This protein binds this small molecule.
Small molecule (SMILES): CNC(=O)CCC(=O)N1CCC[C@H]1C(=O)N[C@@H]1COC(=O)c2ccccc2CSC[C@H](C(=O)N(C)C)NC1=O

Sequence of chain 1.A:
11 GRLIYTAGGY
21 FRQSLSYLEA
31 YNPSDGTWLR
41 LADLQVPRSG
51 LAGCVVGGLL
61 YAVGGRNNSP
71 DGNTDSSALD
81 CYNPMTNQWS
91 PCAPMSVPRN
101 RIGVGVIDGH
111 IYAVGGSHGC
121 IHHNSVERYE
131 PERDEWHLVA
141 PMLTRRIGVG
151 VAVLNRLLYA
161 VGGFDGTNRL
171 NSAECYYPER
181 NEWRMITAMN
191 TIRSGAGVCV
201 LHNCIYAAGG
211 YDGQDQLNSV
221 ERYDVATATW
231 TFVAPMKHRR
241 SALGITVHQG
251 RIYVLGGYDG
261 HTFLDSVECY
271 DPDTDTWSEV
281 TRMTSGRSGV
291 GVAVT

Binding-site contacts:
Ligand atom C14 contacts residue GLY50 of chain 1.A at 3.9 Å.
Ligand atom O6 contacts residue TYR258 of chain 1.A at 3.2 Å.
Ligand atom C16 contacts residue GLY195 of chain 1.A at 3.9 Å.
Ligand atom C23 contacts residue TYR258 of chain 1.A at 3.3 Å (hydrophobic).
Ligand atom C12 contacts residue ALA242 of chain 1.A at 4.0 Å (hydrophobic).
Ligand atom O4 contacts residue SER49 of chain 1.A at 3.8 Å.
Ligand atom S contacts residue SER241 of chain 1.A at 4.0 Å.
Ligand atom C16 contacts residue ARG101 of chain 1.A at 3.2 Å.
Ligand atom C18 contacts residue ALA242 of chain 1.A at 3.6 Å (hydrophobic).
Ligand atom C21 contacts residue TYR258 of chain 1.A at 3.6 Å (hydrophobic).
Ligand atom C15 contacts residue ALA242 of chain 1.A at 4.0 Å (hydrophobic).
Ligand atom S contacts residue ALA242 of chain 1.A at 3.7 Å.
Ligand atom C10 contacts residue TYR20 of chain 1.A at 3.6 Å (hydrophobic).
Ligand atom C7 contacts residue ASN68 of chain 1.A at 4.0 Å.
Ligand atom O contacts residue ARG101 of chain 1.A at 2.7 Å (salt-bridge).
Ligand atom C contacts residue TYR211 of chain 1.A at 4.0 Å (hydrophobic).
Ligand atom C2 contacts residue ARG101 of chain 1.A at 3.7 Å.
Ligand atom N4 contacts residue TYR258 of chain 1.A at 3.5 Å.
Ligand atom O4 contacts residue GLY50 of chain 1.A at 3.2 Å (h-bond).
Ligand atom C11 contacts residue SER288 of chain 1.A at 3.7 Å.
Ligand atom O4 contacts residue GLY289 of chain 1.A at 3.3 Å.
Ligand atom C24 contacts residue PHE263 of chain 1.A at 3.4 Å (hydrophobic).
Ligand atom O2 contacts residue TYR20 of chain 1.A at 3.7 Å.
Ligand atom O contacts residue ARG169 of chain 1.A at 3.9 Å.
Ligand atom C22 contacts residue SER288 of chain 1.A at 3.7 Å.
Ligand atom C25 contacts residue TYR258 of chain 1.A at 3.6 Å (hydrophobic).
Ligand atom C17 contacts residue ARG101 of chain 1.A at 3.6 Å.
Ligand atom C12 contacts residue GLY289 of chain 1.A at 3.9 Å.
Ligand atom O5 contacts residue PHE263 of chain 1.A at 3.3 Å.
Ligand atom C24 contacts residue TYR258 of chain 1.A at 3.7 Å (hydrophobic).
Ligand atom O5 contacts residue SER288 of chain 1.A at 2.7 Å (h-bond).
Ligand atom C14 contacts residue ALA242 of chain 1.A at 3.7 Å (hydrophobic).
Ligand atom C13 contacts residue ALA242 of chain 1.A at 3.5 Å (hydrophobic).
Ligand atom C1 contacts residue ARG101 of chain 1.A at 3.6 Å.
Ligand atom C15 contacts residue ARG101 of chain 1.A at 3.3 Å.
Ligand atom C14 contacts residue ARG101 of chain 1.A at 3.6 Å.
Ligand atom C11 contacts residue TYR20 of chain 1.A at 3.6 Å (hydrophobic).
Ligand atom C19 contacts residue ARG101 of chain 1.A at 3.2 Å.
Ligand atom C22 contacts residue PHE263 of chain 1.A at 4.0 Å (hydrophobic).
Ligand atom C18 contacts residue ARG101 of chain 1.A at 3.5 Å.